Sequence of chain 1.E:
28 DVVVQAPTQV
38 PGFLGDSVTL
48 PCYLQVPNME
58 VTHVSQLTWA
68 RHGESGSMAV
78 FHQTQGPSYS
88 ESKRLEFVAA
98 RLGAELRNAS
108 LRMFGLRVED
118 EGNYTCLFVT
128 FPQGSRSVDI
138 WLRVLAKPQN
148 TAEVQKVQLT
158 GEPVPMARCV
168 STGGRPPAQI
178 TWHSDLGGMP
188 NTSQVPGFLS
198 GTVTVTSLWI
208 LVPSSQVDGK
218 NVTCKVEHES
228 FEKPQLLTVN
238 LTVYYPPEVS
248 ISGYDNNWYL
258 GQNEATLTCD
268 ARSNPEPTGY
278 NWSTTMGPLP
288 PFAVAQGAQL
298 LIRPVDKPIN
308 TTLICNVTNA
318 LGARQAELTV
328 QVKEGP

Binding-site contacts:
Ligand atom C8 contacts residue GLY119 of chain 1.E at 3.9 Å.
Ligand atom C4 contacts residue TRP138 of chain 1.E at 3.3 Å (hydrophobic).
Ligand atom O7 contacts residue TRP138 of chain 1.E at 3.8 Å.
Ligand atom C4 contacts residue ASN120 of chain 1.E at 4.2 Å.
Ligand atom C7 contacts residue ASN120 of chain 1.E at 3.8 Å.
Ligand atom O3 contacts residue TRP138 of chain 1.E at 3.5 Å.
Ligand atom C5 contacts residue TRP138 of chain 1.E at 3.5 Å (hydrophobic).
Ligand atom C1 contacts residue TRP138 of chain 1.E at 3.9 Å (hydrophobic).
Ligand atom N2 contacts residue ASN120 of chain 1.E at 3.0 Å (h-bond).
Ligand atom N2 contacts residue TRP138 of chain 1.E at 3.7 Å.
Ligand atom O4 contacts residue TRP138 of chain 1.E at 3.1 Å.
Ligand atom C5 contacts residue ASN120 of chain 1.E at 3.9 Å.
Ligand atom C3 contacts residue TRP138 of chain 1.E at 2.9 Å (hydrophobic).
Ligand atom O7 contacts residue ASN120 of chain 1.E at 4.4 Å.
Ligand atom C1 contacts residue ASN120 of chain 1.E at 1.4 Å.
Ligand atom O5 contacts residue TRP138 of chain 1.E at 4.3 Å.
Ligand atom C7 contacts residue TRP138 of chain 1.E at 4.3 Å (hydrophobic).
Ligand atom C2 contacts residue TRP138 of chain 1.E at 3.8 Å (hydrophobic).
Ligand atom C6 contacts residue ASN120 of chain 1.E at 3.0 Å.
Ligand atom C3 contacts residue ASN120 of chain 1.E at 3.9 Å.
Ligand atom O5 contacts residue ASN120 of chain 1.E at 2.4 Å (h-bond).
Ligand atom C8 contacts residue TRP138 of chain 1.E at 4.0 Å (hydrophobic).
Ligand atom O5 contacts residue ASN120 of chain 1.E at 4.0 Å.
Ligand atom C8 contacts residue ASN120 of chain 1.E at 4.1 Å.
Ligand atom C2 contacts residue ASN120 of chain 1.E at 2.6 Å.
Ligand atom C5 contacts residue ASN120 of chain 1.E at 3.6 Å.

A protein and the small-molecule ligand that binds it are described below.
Small molecule (SMILES): CC(=O)N[C@H]1[C@H](O[C@H]2[C@H](O)[C@@H](NC(C)=O)CO[C@@H]2CO[C@@H]2O[C@@H](C)[C@@H](O)[C@@H](O)[C@@H]2O)O[C@H](CO)[C@@H](O[C@@H]2O[C@H](CO)[C@@H](O)[C@H](O[C@@H]3O[C@H](CO)[C@@H](O)[C@H](O)[C@@H]3O)[C@@H]2O)[C@@H]1O